A small-molecule ligand and the protein it binds are described below.
Small molecule (SMILES): CC(=O)N[C@H]1[C@H](O[C@H]2[C@H](O)[C@@H](NC(C)=O)CO[C@@H]2CO)O[C@H](CO)[C@@H](O)[C@@H]1O

Sequence of chain 1.B:
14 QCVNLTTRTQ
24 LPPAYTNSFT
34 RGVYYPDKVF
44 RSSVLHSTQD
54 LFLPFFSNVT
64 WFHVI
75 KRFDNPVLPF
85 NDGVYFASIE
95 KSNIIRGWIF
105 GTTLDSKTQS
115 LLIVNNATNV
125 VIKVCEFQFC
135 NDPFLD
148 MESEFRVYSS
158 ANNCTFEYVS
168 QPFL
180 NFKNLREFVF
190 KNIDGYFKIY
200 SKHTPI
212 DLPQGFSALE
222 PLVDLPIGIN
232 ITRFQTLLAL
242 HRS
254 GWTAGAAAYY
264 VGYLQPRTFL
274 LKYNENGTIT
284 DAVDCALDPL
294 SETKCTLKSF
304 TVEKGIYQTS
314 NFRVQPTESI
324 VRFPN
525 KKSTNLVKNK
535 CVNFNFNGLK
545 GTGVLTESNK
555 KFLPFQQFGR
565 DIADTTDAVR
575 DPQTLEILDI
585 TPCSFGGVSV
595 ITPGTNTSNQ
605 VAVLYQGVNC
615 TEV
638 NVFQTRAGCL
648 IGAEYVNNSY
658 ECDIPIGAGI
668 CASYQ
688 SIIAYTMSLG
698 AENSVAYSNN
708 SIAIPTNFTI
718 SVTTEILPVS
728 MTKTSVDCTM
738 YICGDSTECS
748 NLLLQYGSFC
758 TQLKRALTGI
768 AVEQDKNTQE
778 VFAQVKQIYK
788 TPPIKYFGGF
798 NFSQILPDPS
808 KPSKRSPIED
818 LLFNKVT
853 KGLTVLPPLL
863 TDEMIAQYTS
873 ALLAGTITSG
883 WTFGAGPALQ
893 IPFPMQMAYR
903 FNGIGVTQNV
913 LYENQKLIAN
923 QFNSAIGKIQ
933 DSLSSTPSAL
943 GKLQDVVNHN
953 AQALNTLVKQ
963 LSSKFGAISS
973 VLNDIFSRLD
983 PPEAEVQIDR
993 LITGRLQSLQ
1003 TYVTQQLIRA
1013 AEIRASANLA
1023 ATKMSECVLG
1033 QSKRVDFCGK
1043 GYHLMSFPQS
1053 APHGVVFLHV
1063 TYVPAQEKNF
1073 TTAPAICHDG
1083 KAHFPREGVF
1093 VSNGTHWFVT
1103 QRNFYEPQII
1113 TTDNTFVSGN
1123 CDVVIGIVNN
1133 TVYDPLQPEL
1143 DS

Binding-site contacts:
Ligand atom C4 contacts residue ASN1095 of chain 1.B at 4.2 Å.
Ligand atom O5 contacts residue PHE1100 of chain 1.B at 3.7 Å.
Ligand atom C2 contacts residue THR1097 of chain 1.B at 4.0 Å.
Ligand atom C7 contacts residue HIS1098 of chain 1.B at 3.8 Å.
Ligand atom C1 contacts residue ASN1095 of chain 1.B at 1.4 Å.
Ligand atom O7 contacts residue HIS1098 of chain 1.B at 3.2 Å.
Ligand atom C5 contacts residue HIS1098 of chain 1.B at 3.6 Å.
Ligand atom C5 contacts residue PHE1100 of chain 1.B at 3.8 Å (hydrophobic).
Ligand atom O5 contacts residue HIS1098 of chain 1.B at 4.5 Å.
Ligand atom C8 contacts residue HIS1098 of chain 1.B at 4.3 Å.
Ligand atom C1 contacts residue PHE1100 of chain 1.B at 4.2 Å (hydrophobic).
Ligand atom C8 contacts residue GLY1096 of chain 1.B at 4.4 Å.
Ligand atom C2 contacts residue ASN1095 of chain 1.B at 2.5 Å.
Ligand atom O7 contacts residue ASN1095 of chain 1.B at 3.2 Å (h-bond).
Ligand atom C1 contacts residue HIS1098 of chain 1.B at 4.4 Å.
Ligand atom C1 contacts residue THR1097 of chain 1.B at 4.3 Å.
Ligand atom C5 contacts residue ASN1095 of chain 1.B at 3.7 Å.
Ligand atom N2 contacts residue THR1097 of chain 1.B at 3.2 Å (h-bond).
Ligand atom C8 contacts residue THR1097 of chain 1.B at 3.9 Å.
Ligand atom O5 contacts residue ASN1095 of chain 1.B at 2.4 Å (h-bond).
Ligand atom N2 contacts residue ASN1095 of chain 1.B at 2.9 Å (h-bond).
Ligand atom O4 contacts residue HIS1098 of chain 1.B at 3.7 Å.
Ligand atom O3 contacts residue THR1097 of chain 1.B at 4.5 Å.
Ligand atom C7 contacts residue ASN1095 of chain 1.B at 3.2 Å.
Ligand atom C3 contacts residue THR1097 of chain 1.B at 4.0 Å.
Ligand atom C6 contacts residue PHE1100 of chain 1.B at 3.6 Å (hydrophobic).
Ligand atom C8 contacts residue ASN1095 of chain 1.B at 3.5 Å.
Ligand atom C7 contacts residue THR1097 of chain 1.B at 4.0 Å.
Ligand atom C3 contacts residue HIS1098 of chain 1.B at 3.9 Å.
Ligand atom C3 contacts residue ASN1095 of chain 1.B at 3.8 Å.
Ligand atom C4 contacts residue HIS1098 of chain 1.B at 4.0 Å.